Binding-site contacts:
Ligand atom C8 contacts residue THR32 of chain 1.H at 3.3 Å.
Ligand atom O7 contacts residue THR310 of chain 1.H at 4.0 Å.
Ligand atom O5 contacts residue ASN30 of chain 1.H at 2.4 Å (h-bond).
Ligand atom C5 contacts residue ASN30 of chain 1.H at 3.6 Å.
Ligand atom O7 contacts residue ASN30 of chain 1.H at 3.0 Å (h-bond).
Ligand atom C3 contacts residue ASN30 of chain 1.H at 3.8 Å.
Ligand atom C1 contacts residue ASN30 of chain 1.H at 1.4 Å.
Ligand atom C7 contacts residue ASN30 of chain 1.H at 3.7 Å.
Ligand atom O3 contacts residue ASN30 of chain 1.H at 4.4 Å.
Ligand atom O7 contacts residue ALA31 of chain 1.H at 3.5 Å (h-bond).
Ligand atom C4 contacts residue ASN30 of chain 1.H at 4.3 Å.
Ligand atom C1 contacts residue THR310 of chain 1.H at 4.1 Å.
Ligand atom N2 contacts residue ASN30 of chain 1.H at 3.1 Å (h-bond).
Ligand atom O5 contacts residue THR310 of chain 1.H at 4.3 Å.
Ligand atom C2 contacts residue ASN30 of chain 1.H at 2.4 Å.

Sequence of chain 1.H:
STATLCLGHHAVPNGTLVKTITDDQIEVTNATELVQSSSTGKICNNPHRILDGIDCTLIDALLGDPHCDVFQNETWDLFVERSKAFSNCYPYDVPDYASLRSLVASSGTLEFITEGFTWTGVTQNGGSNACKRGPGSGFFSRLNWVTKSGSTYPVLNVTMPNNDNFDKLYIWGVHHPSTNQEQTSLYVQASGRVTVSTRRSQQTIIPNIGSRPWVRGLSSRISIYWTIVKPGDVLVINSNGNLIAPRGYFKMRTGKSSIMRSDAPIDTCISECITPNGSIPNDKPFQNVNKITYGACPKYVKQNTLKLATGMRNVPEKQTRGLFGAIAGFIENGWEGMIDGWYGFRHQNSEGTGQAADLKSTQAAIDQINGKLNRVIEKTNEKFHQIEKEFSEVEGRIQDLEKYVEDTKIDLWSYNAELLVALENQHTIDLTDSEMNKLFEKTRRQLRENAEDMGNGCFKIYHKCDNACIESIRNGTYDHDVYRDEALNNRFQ

A small-molecule ligand and the protein it binds are described below.
Small molecule (SMILES): CC(=O)N[C@H]1[C@H](O[C@H]2[C@H](O)[C@@H](NC(C)=O)CO[C@@H]2CO)O[C@H](CO)[C@@H](O[C@@H]2O[C@H](CO)[C@@H](O)[C@H](O)[C@@H]2O)[C@@H]1O